Sequence of chain 3.A:
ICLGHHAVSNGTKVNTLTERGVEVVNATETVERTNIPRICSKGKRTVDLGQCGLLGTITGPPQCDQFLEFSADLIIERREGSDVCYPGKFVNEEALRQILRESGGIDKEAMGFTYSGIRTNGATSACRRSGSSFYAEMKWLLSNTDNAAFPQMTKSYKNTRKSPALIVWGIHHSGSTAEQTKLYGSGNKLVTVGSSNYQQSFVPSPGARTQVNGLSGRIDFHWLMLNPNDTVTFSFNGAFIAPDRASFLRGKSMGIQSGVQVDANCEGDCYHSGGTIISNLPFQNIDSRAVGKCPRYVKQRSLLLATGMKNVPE

A small-molecule ligand and the protein it binds are described below.
Small molecule (SMILES): CC(=O)N[C@@H]1[C@@H](O)[C@H](O)[C@@H](CO)O[C@H]1O

Binding-site contacts:
Ligand atom C7 contacts residue LYS164 of chain 3.A at 4.2 Å.
Ligand atom C7 contacts residue ASN231 of chain 3.A at 3.1 Å.
Ligand atom C2 contacts residue LYS164 of chain 3.A at 3.5 Å.
Ligand atom C2 contacts residue ASN231 of chain 3.A at 2.5 Å.
Ligand atom C4 contacts residue ASN231 of chain 3.A at 4.2 Å.
Ligand atom C3 contacts residue ASN231 of chain 3.A at 3.8 Å.
Ligand atom C5 contacts residue ASN231 of chain 3.A at 3.7 Å.
Ligand atom O6 contacts residue ASN231 of chain 3.A at 4.0 Å.
Ligand atom O3 contacts residue LYS164 of chain 3.A at 3.5 Å (salt-bridge).
Ligand atom C8 contacts residue ASN231 of chain 3.A at 4.3 Å.
Ligand atom O7 contacts residue ASN231 of chain 3.A at 2.9 Å (h-bond).
Ligand atom C4 contacts residue LYS164 of chain 3.A at 4.3 Å.
Ligand atom N2 contacts residue LYS164 of chain 3.A at 3.0 Å (salt-bridge).
Ligand atom C1 contacts residue ASN231 of chain 3.A at 1.4 Å.
Ligand atom N2 contacts residue ASN231 of chain 3.A at 2.9 Å (h-bond).
Ligand atom O6 contacts residue LYS160 of chain 3.A at 4.4 Å.
Ligand atom C8 contacts residue LYS164 of chain 3.A at 4.4 Å.
Ligand atom O5 contacts residue ASN231 of chain 3.A at 2.4 Å (h-bond).
Ligand atom C1 contacts residue LYS164 of chain 3.A at 4.0 Å.
Ligand atom C3 contacts residue LYS164 of chain 3.A at 3.1 Å.